Binding-site contacts:
Ligand atom C2 contacts residue GLN608 of chain 1.F at 4.0 Å.
Ligand atom C8 contacts residue LEU610 of chain 1.F at 3.9 Å (hydrophobic).
Ligand atom C8 contacts residue GLN608 of chain 1.F at 4.2 Å.
Ligand atom N2 contacts residue ASN359 of chain 1.F at 2.9 Å (h-bond).
Ligand atom N2 contacts residue GLN608 of chain 1.F at 3.4 Å (h-bond).
Ligand atom C4 contacts residue ASN359 of chain 1.F at 4.2 Å.
Ligand atom C3 contacts residue ASN359 of chain 1.F at 3.8 Å.
Ligand atom C1 contacts residue ASN359 of chain 1.F at 1.4 Å.
Ligand atom C1 contacts residue GLN608 of chain 1.F at 4.3 Å.
Ligand atom C5 contacts residue ASN359 of chain 1.F at 3.7 Å.
Ligand atom C7 contacts residue GLN608 of chain 1.F at 4.1 Å.
Ligand atom C2 contacts residue ASN359 of chain 1.F at 2.4 Å.
Ligand atom C3 contacts residue GLN608 of chain 1.F at 3.9 Å.
Ligand atom O3 contacts residue GLN608 of chain 1.F at 4.4 Å.
Ligand atom C7 contacts residue ASN359 of chain 1.F at 3.9 Å.
Ligand atom O5 contacts residue ASN359 of chain 1.F at 2.4 Å (h-bond).

The protein below binds the small molecule below.
Small molecule (SMILES): CC(=O)N[C@H]1[C@H](O[C@H]2[C@H](O)[C@@H](NC(C)=O)CO[C@@H]2CO)O[C@H](CO)[C@@H](O)[C@@H]1O

Sequence of chain 1.F:
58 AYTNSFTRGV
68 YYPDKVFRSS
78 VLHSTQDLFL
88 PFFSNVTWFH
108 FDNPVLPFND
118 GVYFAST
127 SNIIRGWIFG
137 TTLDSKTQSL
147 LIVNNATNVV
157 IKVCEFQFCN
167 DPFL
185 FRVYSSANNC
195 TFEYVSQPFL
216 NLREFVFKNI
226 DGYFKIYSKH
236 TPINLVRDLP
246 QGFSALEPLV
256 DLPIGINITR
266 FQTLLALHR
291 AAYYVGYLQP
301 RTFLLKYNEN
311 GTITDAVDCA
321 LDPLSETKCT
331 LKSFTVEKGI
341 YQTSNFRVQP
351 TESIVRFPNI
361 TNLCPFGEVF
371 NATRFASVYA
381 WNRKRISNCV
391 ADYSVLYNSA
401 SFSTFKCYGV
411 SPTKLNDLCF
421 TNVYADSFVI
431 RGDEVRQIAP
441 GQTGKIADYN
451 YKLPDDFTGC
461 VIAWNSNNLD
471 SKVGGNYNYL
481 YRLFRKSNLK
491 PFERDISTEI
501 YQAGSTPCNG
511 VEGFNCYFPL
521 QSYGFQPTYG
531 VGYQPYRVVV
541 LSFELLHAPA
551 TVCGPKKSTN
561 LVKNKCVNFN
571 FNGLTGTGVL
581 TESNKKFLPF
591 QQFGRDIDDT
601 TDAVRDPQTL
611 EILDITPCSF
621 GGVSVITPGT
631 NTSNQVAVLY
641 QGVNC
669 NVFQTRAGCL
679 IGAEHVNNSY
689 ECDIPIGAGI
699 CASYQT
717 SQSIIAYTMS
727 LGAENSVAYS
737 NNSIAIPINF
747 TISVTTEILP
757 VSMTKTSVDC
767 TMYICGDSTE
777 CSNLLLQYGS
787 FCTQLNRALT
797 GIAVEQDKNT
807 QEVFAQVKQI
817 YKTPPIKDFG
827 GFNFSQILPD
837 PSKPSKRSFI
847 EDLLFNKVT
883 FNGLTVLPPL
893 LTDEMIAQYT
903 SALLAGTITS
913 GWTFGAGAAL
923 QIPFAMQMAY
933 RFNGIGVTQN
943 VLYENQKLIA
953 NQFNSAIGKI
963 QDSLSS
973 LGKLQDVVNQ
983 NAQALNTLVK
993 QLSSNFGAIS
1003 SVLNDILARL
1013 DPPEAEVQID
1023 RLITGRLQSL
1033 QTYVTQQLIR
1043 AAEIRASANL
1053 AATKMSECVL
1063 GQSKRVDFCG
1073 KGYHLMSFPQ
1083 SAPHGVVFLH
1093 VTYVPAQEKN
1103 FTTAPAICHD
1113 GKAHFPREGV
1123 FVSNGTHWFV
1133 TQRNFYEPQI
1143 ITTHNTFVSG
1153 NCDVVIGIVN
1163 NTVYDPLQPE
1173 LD